Binding-site contacts:
Ligand atom O5 contacts residue ASN211 of chain 3.A at 2.4 Å (h-bond).
Ligand atom C4 contacts residue ASN211 of chain 3.A at 4.2 Å.
Ligand atom C5 contacts residue ASN211 of chain 3.A at 3.7 Å.
Ligand atom C2 contacts residue ASN211 of chain 3.A at 2.5 Å.
Ligand atom N2 contacts residue ASN211 of chain 3.A at 2.9 Å (h-bond).
Ligand atom C1 contacts residue ASN211 of chain 3.A at 1.4 Å.
Ligand atom C7 contacts residue ASN211 of chain 3.A at 3.3 Å.
Ligand atom O7 contacts residue ASN211 of chain 3.A at 3.3 Å (h-bond).
Ligand atom C8 contacts residue ASN211 of chain 3.A at 4.4 Å.
Ligand atom C3 contacts residue ASN211 of chain 3.A at 3.8 Å.

This small molecule binds to this protein.
Small molecule (SMILES): CC(=O)N[C@@H]1[C@@H](O)[C@H](O)[C@@H](CO)O[C@H]1O

Sequence of chain 3.A:
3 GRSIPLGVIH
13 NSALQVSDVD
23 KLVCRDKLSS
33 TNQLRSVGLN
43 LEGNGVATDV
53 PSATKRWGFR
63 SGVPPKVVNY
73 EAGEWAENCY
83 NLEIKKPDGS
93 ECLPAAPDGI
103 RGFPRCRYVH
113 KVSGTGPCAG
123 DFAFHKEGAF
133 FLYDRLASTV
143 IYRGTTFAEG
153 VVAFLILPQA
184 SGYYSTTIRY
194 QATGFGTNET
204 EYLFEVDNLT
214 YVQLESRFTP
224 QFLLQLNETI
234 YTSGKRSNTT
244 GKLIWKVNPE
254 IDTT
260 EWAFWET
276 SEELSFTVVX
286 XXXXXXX